Sequence of chain 1.B:
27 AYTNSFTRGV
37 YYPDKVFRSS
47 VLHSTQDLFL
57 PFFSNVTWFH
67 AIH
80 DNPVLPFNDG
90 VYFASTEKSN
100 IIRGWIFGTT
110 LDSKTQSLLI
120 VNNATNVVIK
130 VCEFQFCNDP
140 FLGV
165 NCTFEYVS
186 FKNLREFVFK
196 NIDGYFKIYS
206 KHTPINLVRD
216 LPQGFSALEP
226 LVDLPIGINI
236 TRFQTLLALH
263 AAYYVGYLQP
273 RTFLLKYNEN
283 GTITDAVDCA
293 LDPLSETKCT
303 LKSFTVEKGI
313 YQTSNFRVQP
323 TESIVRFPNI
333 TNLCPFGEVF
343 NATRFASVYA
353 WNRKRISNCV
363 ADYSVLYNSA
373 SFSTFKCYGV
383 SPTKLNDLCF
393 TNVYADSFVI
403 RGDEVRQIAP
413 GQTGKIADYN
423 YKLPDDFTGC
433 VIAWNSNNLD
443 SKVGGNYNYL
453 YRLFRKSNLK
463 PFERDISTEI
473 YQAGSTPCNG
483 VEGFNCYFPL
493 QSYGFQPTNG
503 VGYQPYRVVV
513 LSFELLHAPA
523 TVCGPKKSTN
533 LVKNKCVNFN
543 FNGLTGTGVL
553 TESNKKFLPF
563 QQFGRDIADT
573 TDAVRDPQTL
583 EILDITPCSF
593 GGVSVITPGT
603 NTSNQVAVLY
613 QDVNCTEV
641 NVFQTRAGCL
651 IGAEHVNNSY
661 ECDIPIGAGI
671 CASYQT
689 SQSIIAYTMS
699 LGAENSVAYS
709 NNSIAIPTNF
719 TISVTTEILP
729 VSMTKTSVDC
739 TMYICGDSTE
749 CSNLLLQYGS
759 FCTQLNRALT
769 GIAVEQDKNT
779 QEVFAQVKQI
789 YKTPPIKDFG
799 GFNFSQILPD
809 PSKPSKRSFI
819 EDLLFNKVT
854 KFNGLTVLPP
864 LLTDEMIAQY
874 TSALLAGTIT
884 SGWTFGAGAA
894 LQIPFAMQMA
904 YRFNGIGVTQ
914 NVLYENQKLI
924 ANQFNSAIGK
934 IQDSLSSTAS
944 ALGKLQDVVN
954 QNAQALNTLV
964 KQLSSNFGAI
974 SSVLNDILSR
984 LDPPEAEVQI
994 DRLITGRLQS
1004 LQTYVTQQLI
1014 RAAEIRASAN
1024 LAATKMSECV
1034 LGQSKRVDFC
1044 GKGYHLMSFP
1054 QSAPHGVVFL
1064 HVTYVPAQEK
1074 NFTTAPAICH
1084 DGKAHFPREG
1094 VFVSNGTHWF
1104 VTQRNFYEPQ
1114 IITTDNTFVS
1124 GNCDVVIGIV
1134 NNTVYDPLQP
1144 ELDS

The small molecule below binds the protein below.
Small molecule (SMILES): CC(=O)N[C@@H]1[C@@H](O)[C@H](O)[C@@H](CO)O[C@H]1O

Binding-site contacts:
Ligand atom O7 contacts residue ASN717 of chain 1.B at 3.3 Å (h-bond).
Ligand atom C6 contacts residue GLN1071 of chain 1.B at 4.2 Å.
Ligand atom N2 contacts residue ASN717 of chain 1.B at 2.9 Å (h-bond).
Ligand atom C7 contacts residue ASN717 of chain 1.B at 3.3 Å.
Ligand atom C6 contacts residue PHE718 of chain 1.B at 4.1 Å (hydrophobic).
Ligand atom C3 contacts residue ASN717 of chain 1.B at 3.8 Å.
Ligand atom C8 contacts residue ASN717 of chain 1.B at 4.4 Å.
Ligand atom O5 contacts residue ASN717 of chain 1.B at 2.4 Å (h-bond).
Ligand atom O3 contacts residue LEU922 of chain 1.B at 4.5 Å.
Ligand atom C4 contacts residue ASN717 of chain 1.B at 4.2 Å.
Ligand atom C5 contacts residue PHE718 of chain 1.B at 4.0 Å (hydrophobic).
Ligand atom C1 contacts residue ASN717 of chain 1.B at 1.4 Å.
Ligand atom O5 contacts residue PHE718 of chain 1.B at 4.5 Å.
Ligand atom C5 contacts residue ASN717 of chain 1.B at 3.7 Å.
Ligand atom O5 contacts residue GLN1071 of chain 1.B at 3.6 Å.
Ligand atom C2 contacts residue ASN717 of chain 1.B at 2.4 Å.